A small-molecule ligand and the protein it binds are described below.
Small molecule (SMILES): CC(=O)N[C@H]1[C@H](O[C@H]2[C@H](O)[C@@H](NC(C)=O)CO[C@@H]2CO)O[C@H](CO)[C@@H](O)[C@@H]1O

Sequence of chain 1.B:
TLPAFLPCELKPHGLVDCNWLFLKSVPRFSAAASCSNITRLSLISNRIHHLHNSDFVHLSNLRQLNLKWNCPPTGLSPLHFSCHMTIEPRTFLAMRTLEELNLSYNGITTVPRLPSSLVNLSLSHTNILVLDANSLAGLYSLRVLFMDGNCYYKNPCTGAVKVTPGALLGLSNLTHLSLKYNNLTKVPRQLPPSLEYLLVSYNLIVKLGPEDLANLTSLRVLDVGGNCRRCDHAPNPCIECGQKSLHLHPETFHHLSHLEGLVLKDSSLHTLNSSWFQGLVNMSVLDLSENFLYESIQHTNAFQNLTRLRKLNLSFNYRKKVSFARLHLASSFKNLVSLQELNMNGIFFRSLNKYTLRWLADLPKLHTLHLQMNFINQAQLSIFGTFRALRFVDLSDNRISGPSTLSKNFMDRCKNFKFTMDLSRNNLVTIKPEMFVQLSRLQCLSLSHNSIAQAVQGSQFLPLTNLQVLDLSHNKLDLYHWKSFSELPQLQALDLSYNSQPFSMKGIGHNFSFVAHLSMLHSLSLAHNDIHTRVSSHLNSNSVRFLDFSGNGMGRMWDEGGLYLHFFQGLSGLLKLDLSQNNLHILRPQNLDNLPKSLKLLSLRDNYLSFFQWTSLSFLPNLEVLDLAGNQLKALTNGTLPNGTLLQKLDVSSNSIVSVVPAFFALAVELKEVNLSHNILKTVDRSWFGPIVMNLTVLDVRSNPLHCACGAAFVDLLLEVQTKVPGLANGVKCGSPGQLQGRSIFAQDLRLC

Binding-site contacts:
Ligand atom O7 contacts residue SER276 of chain 1.B at 3.3 Å (h-bond).
Ligand atom C1 contacts residue GLN306 of chain 1.B at 4.3 Å.
Ligand atom O7 contacts residue GLN280 of chain 1.B at 3.5 Å (h-bond).
Ligand atom C1 contacts residue ASN307 of chain 1.B at 1.4 Å.
Ligand atom N2 contacts residue GLN280 of chain 1.B at 4.3 Å.
Ligand atom C8 contacts residue SER276 of chain 1.B at 3.7 Å.
Ligand atom C1 contacts residue GLN280 of chain 1.B at 3.8 Å.
Ligand atom C7 contacts residue GLN280 of chain 1.B at 4.1 Å.
Ligand atom O5 contacts residue GLN280 of chain 1.B at 3.4 Å (h-bond).
Ligand atom N2 contacts residue GLN306 of chain 1.B at 3.3 Å (h-bond).
Ligand atom C5 contacts residue ASN307 of chain 1.B at 3.6 Å.
Ligand atom N2 contacts residue ASN307 of chain 1.B at 2.9 Å (h-bond).
Ligand atom C7 contacts residue SER276 of chain 1.B at 3.9 Å.
Ligand atom C7 contacts residue GLN306 of chain 1.B at 4.0 Å.
Ligand atom C8 contacts residue ASN303 of chain 1.B at 3.4 Å.
Ligand atom C2 contacts residue GLN306 of chain 1.B at 4.2 Å.
Ligand atom O7 contacts residue ASN307 of chain 1.B at 4.0 Å.
Ligand atom C8 contacts residue GLN306 of chain 1.B at 3.7 Å.
Ligand atom C2 contacts residue ASN307 of chain 1.B at 2.5 Å.
Ligand atom C4 contacts residue GLN280 of chain 1.B at 4.2 Å.
Ligand atom C7 contacts residue ASN307 of chain 1.B at 3.7 Å.
Ligand atom C2 contacts residue GLN280 of chain 1.B at 3.8 Å.
Ligand atom C3 contacts residue ASN307 of chain 1.B at 3.8 Å.
Ligand atom C5 contacts residue GLN280 of chain 1.B at 4.3 Å.
Ligand atom C4 contacts residue ASN307 of chain 1.B at 4.2 Å.
Ligand atom C3 contacts residue GLN306 of chain 1.B at 4.5 Å.
Ligand atom O5 contacts residue ASN307 of chain 1.B at 2.3 Å (h-bond).